Binding-site contacts:
Ligand atom O3 contacts residue TRP341 of chain 1.C at 3.4 Å (h-bond).
Ligand atom O6 contacts residue TYR156 of chain 1.C at 3.2 Å (h-bond).
Ligand atom O1 contacts residue ASN13 of chain 1.C at 3.4 Å (h-bond).
Ligand atom O6 contacts residue PRO155 of chain 1.C at 3.4 Å.
Ligand atom O1 contacts residue LYS16 of chain 1.C at 2.8 Å (salt-bridge).
Ligand atom C1 contacts residue TYR156 of chain 1.C at 3.6 Å (hydrophobic).
Ligand atom O3 contacts residue GLU45 of chain 1.C at 3.7 Å.
Ligand atom O3 contacts residue ASP66 of chain 1.C at 1.9 Å (salt-bridge).
Ligand atom C2 contacts residue ASP66 of chain 1.C at 3.0 Å.
Ligand atom C6 contacts residue TRP341 of chain 1.C at 3.7 Å (hydrophobic).
Ligand atom O4 contacts residue GLU46 of chain 1.C at 3.8 Å.
Ligand atom O5 contacts residue TYR156 of chain 1.C at 3.3 Å.
Ligand atom O6 contacts residue GLU154 of chain 1.C at 3.2 Å (salt-bridge).
Ligand atom O2 contacts residue GLU45 of chain 1.C at 3.3 Å.
Ligand atom C2 contacts residue GLU112 of chain 1.C at 3.5 Å.
Ligand atom C1 contacts residue LYS16 of chain 1.C at 3.5 Å.
Ligand atom O6 contacts residue PHE157 of chain 1.C at 3.8 Å.
Ligand atom O2 contacts residue LYS16 of chain 1.C at 3.4 Å (salt-bridge).
Ligand atom C2 contacts residue ARG67 of chain 1.C at 3.6 Å.
Ligand atom O2 contacts residue ARG67 of chain 1.C at 2.9 Å (salt-bridge).
Ligand atom C1 contacts residue TRP341 of chain 1.C at 3.7 Å (hydrophobic).
Ligand atom O2 contacts residue ASP66 of chain 1.C at 2.7 Å (salt-bridge).
Ligand atom C6 contacts residue GLU154 of chain 1.C at 3.3 Å.
Ligand atom O4 contacts residue TYR342 of chain 1.C at 3.7 Å.
Ligand atom O2 contacts residue ALA64 of chain 1.C at 3.2 Å.
Ligand atom C3 contacts residue ASP66 of chain 1.C at 3.0 Å.
Ligand atom O3 contacts residue ALA64 of chain 1.C at 3.6 Å.
Ligand atom C3 contacts residue TRP63 of chain 1.C at 3.6 Å (hydrophobic).
Ligand atom O3 contacts residue ARG67 of chain 1.C at 3.4 Å (salt-bridge).
Ligand atom O2 contacts residue MET331 of chain 1.C at 3.7 Å.
Ligand atom O2 contacts residue TRP63 of chain 1.C at 3.3 Å (h-bond).
Ligand atom O3 contacts residue TYR156 of chain 1.C at 3.7 Å.
Ligand atom O6 contacts residue ARG345 of chain 1.C at 3.4 Å.
Ligand atom O3 contacts residue TYR342 of chain 1.C at 3.2 Å (h-bond).
Ligand atom O3 contacts residue GLU46 of chain 1.C at 3.1 Å (salt-bridge).
Ligand atom O6 contacts residue TRP341 of chain 1.C at 3.3 Å.
Ligand atom O5 contacts residue TRP341 of chain 1.C at 2.9 Å.
Ligand atom O2 contacts residue GLU112 of chain 1.C at 2.2 Å (salt-bridge).
Ligand atom O1 contacts residue ASP15 of chain 1.C at 3.2 Å (salt-bridge).
Ligand atom C1 contacts residue ASP15 of chain 1.C at 3.6 Å.

Sequence of chain 1.C:
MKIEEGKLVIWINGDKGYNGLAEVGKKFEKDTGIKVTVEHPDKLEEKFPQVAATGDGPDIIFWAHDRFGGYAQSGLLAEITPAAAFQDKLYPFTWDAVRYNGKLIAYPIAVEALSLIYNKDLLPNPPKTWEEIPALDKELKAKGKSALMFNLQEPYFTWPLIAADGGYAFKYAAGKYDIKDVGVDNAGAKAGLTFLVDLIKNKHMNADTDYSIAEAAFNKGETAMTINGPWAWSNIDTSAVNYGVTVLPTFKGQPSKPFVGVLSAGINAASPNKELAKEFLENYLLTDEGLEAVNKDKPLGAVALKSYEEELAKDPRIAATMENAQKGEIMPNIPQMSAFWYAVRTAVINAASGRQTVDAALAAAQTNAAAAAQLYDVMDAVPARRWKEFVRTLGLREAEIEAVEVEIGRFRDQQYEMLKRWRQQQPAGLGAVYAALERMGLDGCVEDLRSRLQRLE

The protein below binds the small molecule below.
Small molecule (SMILES): OC[C@H]1O[C@H](O[C@H]2[C@H](O)[C@@H](O)[C@@H](O[C@H]3[C@H](O)[C@@H](O)[C@@H](O)O[C@@H]3CO)O[C@@H]2CO)[C@H](O)[C@@H](O)[C@@H]1O